Binding-site contacts:
Ligand atom C7 contacts residue THR1080 of chain 1.C at 3.9 Å.
Ligand atom O7 contacts residue HIS1081 of chain 1.C at 3.4 Å.
Ligand atom C2 contacts residue THR1080 of chain 1.C at 3.4 Å.
Ligand atom C4 contacts residue ASN1078 of chain 1.C at 4.2 Å.
Ligand atom O4 contacts residue HIS1081 of chain 1.C at 3.6 Å.
Ligand atom C3 contacts residue THR1080 of chain 1.C at 3.5 Å.
Ligand atom C1 contacts residue THR1080 of chain 1.C at 3.6 Å.
Ligand atom C4 contacts residue HIS1081 of chain 1.C at 4.1 Å.
Ligand atom O5 contacts residue ASN1078 of chain 1.C at 2.4 Å (h-bond).
Ligand atom C1 contacts residue ASN1078 of chain 1.C at 1.4 Å.
Ligand atom O7 contacts residue ASN1078 of chain 1.C at 3.4 Å (h-bond).
Ligand atom C7 contacts residue HIS1081 of chain 1.C at 3.6 Å.
Ligand atom N2 contacts residue ASN1078 of chain 1.C at 2.9 Å (h-bond).
Ligand atom C8 contacts residue HIS1081 of chain 1.C at 3.9 Å.
Ligand atom O5 contacts residue PHE1083 of chain 1.C at 4.1 Å.
Ligand atom C3 contacts residue HIS1081 of chain 1.C at 4.3 Å.
Ligand atom C5 contacts residue ASN1078 of chain 1.C at 3.7 Å.
Ligand atom C5 contacts residue HIS1081 of chain 1.C at 3.7 Å.
Ligand atom C6 contacts residue PHE1083 of chain 1.C at 3.8 Å (hydrophobic).
Ligand atom N2 contacts residue HIS1081 of chain 1.C at 4.2 Å.
Ligand atom C8 contacts residue THR1080 of chain 1.C at 3.8 Å.
Ligand atom N2 contacts residue THR1080 of chain 1.C at 2.8 Å (h-bond).
Ligand atom C2 contacts residue ASN1078 of chain 1.C at 2.5 Å.
Ligand atom O3 contacts residue THR1080 of chain 1.C at 4.2 Å.
Ligand atom C8 contacts residue ASN1078 of chain 1.C at 3.9 Å.
Ligand atom C6 contacts residue HIS1081 of chain 1.C at 4.3 Å.
Ligand atom C7 contacts residue ASN1078 of chain 1.C at 3.3 Å.
Ligand atom C5 contacts residue PHE1083 of chain 1.C at 4.1 Å (hydrophobic).
Ligand atom C3 contacts residue ASN1078 of chain 1.C at 3.8 Å.

This protein binds this small molecule.
Small molecule (SMILES): CC(=O)N[C@H]1[C@H](O[C@H]2[C@H](O)[C@@H](NC(C)=O)CO[C@@H]2CO)O[C@H](CO)[C@@H](O)[C@@H]1O

Sequence of chain 1.C:
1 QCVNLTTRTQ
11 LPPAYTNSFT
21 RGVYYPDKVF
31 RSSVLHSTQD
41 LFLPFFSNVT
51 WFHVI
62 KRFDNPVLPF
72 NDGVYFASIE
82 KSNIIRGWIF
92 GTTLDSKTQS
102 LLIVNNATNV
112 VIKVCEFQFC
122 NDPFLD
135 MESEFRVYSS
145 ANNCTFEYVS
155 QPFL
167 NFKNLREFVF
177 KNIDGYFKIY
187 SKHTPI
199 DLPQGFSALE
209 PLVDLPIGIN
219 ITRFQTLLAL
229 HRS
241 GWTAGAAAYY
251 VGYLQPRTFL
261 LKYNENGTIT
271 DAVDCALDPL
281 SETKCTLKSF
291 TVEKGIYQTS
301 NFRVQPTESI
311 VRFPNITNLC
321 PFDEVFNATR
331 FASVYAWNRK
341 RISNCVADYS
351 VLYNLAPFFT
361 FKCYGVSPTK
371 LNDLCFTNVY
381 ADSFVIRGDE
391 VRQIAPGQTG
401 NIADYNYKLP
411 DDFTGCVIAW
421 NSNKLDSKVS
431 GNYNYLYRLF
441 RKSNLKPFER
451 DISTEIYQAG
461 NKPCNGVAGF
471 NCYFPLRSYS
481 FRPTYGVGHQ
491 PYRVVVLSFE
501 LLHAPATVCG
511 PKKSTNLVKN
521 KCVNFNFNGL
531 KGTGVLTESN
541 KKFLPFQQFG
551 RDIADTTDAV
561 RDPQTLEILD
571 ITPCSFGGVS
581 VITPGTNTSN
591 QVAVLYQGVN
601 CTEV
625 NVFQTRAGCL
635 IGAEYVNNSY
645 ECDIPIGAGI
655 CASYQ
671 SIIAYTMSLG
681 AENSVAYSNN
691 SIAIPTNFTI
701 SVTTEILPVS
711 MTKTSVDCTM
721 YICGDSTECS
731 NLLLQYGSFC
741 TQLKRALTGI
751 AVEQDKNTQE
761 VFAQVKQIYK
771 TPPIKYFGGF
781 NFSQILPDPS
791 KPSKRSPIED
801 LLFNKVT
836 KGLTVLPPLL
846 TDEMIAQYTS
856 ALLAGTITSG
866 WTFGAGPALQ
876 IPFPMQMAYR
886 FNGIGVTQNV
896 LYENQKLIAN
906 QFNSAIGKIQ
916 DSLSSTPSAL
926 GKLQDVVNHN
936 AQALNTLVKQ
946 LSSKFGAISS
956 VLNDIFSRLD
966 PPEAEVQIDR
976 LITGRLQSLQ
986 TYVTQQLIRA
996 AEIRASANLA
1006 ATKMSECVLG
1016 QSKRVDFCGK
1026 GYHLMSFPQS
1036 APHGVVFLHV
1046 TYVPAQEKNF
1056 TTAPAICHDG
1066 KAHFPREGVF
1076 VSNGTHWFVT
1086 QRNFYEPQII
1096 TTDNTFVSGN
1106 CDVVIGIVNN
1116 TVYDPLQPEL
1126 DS